A small-molecule ligand and the protein it binds are described below.
Small molecule (SMILES): COC[C@]1(OC)CC[C@H]2[C@@H]3CCC4=CC(=O)CCC4=C3[C@@H](c3ccc(/C=N/O)cc3)C[C@@]21C

Sequence of chain 1.A:
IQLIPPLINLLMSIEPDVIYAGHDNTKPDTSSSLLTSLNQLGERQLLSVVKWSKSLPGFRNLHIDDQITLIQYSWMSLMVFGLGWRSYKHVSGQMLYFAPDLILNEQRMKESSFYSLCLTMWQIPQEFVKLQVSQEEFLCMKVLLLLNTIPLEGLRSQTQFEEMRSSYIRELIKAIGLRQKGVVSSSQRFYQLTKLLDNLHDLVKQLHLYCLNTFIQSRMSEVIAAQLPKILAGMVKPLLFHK

Sequence of chain 1.B:
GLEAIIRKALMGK

Binding-site contacts:
Ligand atom C25 contacts residue GLY45 of chain 1.A at 3.5 Å.
Ligand atom C25 contacts residue TRP78 of chain 1.A at 3.5 Å (hydrophobic).
Ligand atom C27 contacts residue GLU46 of chain 1.A at 3.8 Å.
Ligand atom C9 contacts residue MET124 of chain 1.A at 3.6 Å (hydrophobic).
Ligand atom C31 contacts residue ASN42 of chain 1.A at 3.4 Å.
Ligand atom C15 contacts residue GLN48 of chain 1.A at 3.3 Å.
Ligand atom O14 contacts residue GLN48 of chain 1.A at 2.9 Å (h-bond).
Ligand atom C13 contacts residue PHE101 of chain 1.A at 3.8 Å (hydrophobic).
Ligand atom C30 contacts residue GLY45 of chain 1.A at 3.6 Å.
Ligand atom O14 contacts residue PHE101 of chain 1.A at 3.9 Å.
Ligand atom C33 contacts residue THR217 of chain 1.A at 3.6 Å.
Ligand atom C33 contacts residue CYS214 of chain 1.A at 3.7 Å (hydrophobic).
Ligand atom C31 contacts residue LEU41 of chain 1.A at 3.5 Å (hydrophobic).
Ligand atom C23 contacts residue LEU41 of chain 1.A at 3.8 Å (hydrophobic).
Ligand atom C12 contacts residue MET82 of chain 1.A at 3.8 Å (hydrophobic).
Ligand atom C26 contacts residue GLY45 of chain 1.A at 3.5 Å.
Ligand atom O29 contacts residue LEU5 of chain 1.B at 3.2 Å.
Ligand atom C23 contacts residue GLY45 of chain 1.A at 3.8 Å.
Ligand atom C24 contacts residue GLY45 of chain 1.A at 3.7 Å.
Ligand atom C15 contacts residue LEU44 of chain 1.A at 3.5 Å (hydrophobic).
Ligand atom C27 contacts residue GLY45 of chain 1.A at 3.6 Å.
Ligand atom C1 contacts residue LEU41 of chain 1.A at 3.6 Å (hydrophobic).
Ligand atom C24 contacts residue MET82 of chain 1.A at 3.7 Å (hydrophobic).
Ligand atom C19 contacts residue LEU41 of chain 1.A at 3.8 Å (hydrophobic).
Ligand atom C31 contacts residue GLY45 of chain 1.A at 3.7 Å.
Ligand atom C1 contacts residue LEU120 of chain 1.A at 3.3 Å (hydrophobic).
Ligand atom C13 contacts residue GLN48 of chain 1.A at 3.1 Å.
Ligand atom C5 contacts residue CYS214 of chain 1.A at 3.8 Å (hydrophobic).
Ligand atom C30 contacts residue ASN42 of chain 1.A at 3.8 Å.
Ligand atom O14 contacts residue ARG89 of chain 1.A at 2.7 Å (salt-bridge).
Ligand atom C5 contacts residue LEU210 of chain 1.A at 3.7 Å (hydrophobic).
Ligand atom C25 contacts residue MET82 of chain 1.A at 3.6 Å (hydrophobic).
Ligand atom N28 contacts residue GLU46 of chain 1.A at 3.8 Å.
Ligand atom O29 contacts residue GLU46 of chain 1.A at 3.9 Å.
Ligand atom O32 contacts residue CYS214 of chain 1.A at 3.3 Å (h-bond).
Ligand atom C1 contacts residue PHE117 of chain 1.A at 3.6 Å (hydrophobic).
Ligand atom O29 contacts residue LEU49 of chain 1.A at 3.7 Å.
Ligand atom C22 contacts residue CYS214 of chain 1.A at 3.8 Å (hydrophobic).
Ligand atom O2 contacts residue LEU120 of chain 1.A at 3.0 Å.
Ligand atom C24 contacts residue TRP78 of chain 1.A at 3.9 Å (hydrophobic).